Binding-site contacts:
Ligand atom C6 contacts residue PRO70 of chain 1.F at 4.2 Å (hydrophobic).
Ligand atom C5 contacts residue VAL71 of chain 1.F at 4.3 Å (hydrophobic).
Ligand atom C7 contacts residue ASN127 of chain 1.F at 4.1 Å.
Ligand atom C4 contacts residue ASN127 of chain 1.F at 4.1 Å.
Ligand atom C2 contacts residue PRO70 of chain 1.F at 3.6 Å (hydrophobic).
Ligand atom C5 contacts residue TRP125 of chain 1.F at 4.1 Å (hydrophobic).
Ligand atom C5 contacts residue TRP125 of chain 1.F at 3.5 Å (hydrophobic).
Ligand atom O5 contacts residue VAL71 of chain 1.F at 3.2 Å.
Ligand atom O6 contacts residue VAL71 of chain 1.F at 4.3 Å.
Ligand atom C1 contacts residue ASN127 of chain 1.F at 1.5 Å.
Ligand atom C1 contacts residue PRO70 of chain 1.F at 3.9 Å (hydrophobic).
Ligand atom C5 contacts residue ASN127 of chain 1.F at 3.4 Å.
Ligand atom C1 contacts residue TRP125 of chain 1.F at 4.0 Å (hydrophobic).
Ligand atom C4 contacts residue PRO70 of chain 1.F at 4.3 Å (hydrophobic).
Ligand atom O5 contacts residue ASN127 of chain 1.F at 2.0 Å (h-bond).
Ligand atom C6 contacts residue TRP125 of chain 1.F at 3.5 Å (hydrophobic).
Ligand atom C1 contacts residue TRP125 of chain 1.F at 4.4 Å (hydrophobic).
Ligand atom C6 contacts residue ASN127 of chain 1.F at 4.3 Å.
Ligand atom C6 contacts residue VAL71 of chain 1.F at 4.3 Å (hydrophobic).
Ligand atom C1 contacts residue VAL71 of chain 1.F at 3.8 Å (hydrophobic).
Ligand atom O7 contacts residue ASN127 of chain 1.F at 4.3 Å.
Ligand atom O5 contacts residue PRO70 of chain 1.F at 3.7 Å.
Ligand atom C6 contacts residue TRP125 of chain 1.F at 3.8 Å (hydrophobic).
Ligand atom O5 contacts residue TRP125 of chain 1.F at 3.9 Å.
Ligand atom C3 contacts residue PRO70 of chain 1.F at 4.5 Å (hydrophobic).
Ligand atom C5 contacts residue PRO70 of chain 1.F at 4.3 Å (hydrophobic).
Ligand atom O4 contacts residue PRO70 of chain 1.F at 3.5 Å.
Ligand atom C3 contacts residue ASN127 of chain 1.F at 3.9 Å.
Ligand atom O2 contacts residue PRO70 of chain 1.F at 4.4 Å.
Ligand atom C6 contacts residue VAL71 of chain 1.F at 3.6 Å (hydrophobic).
Ligand atom O6 contacts residue TRP125 of chain 1.F at 4.3 Å.
Ligand atom O5 contacts residue TRP125 of chain 1.F at 3.1 Å (h-bond).
Ligand atom C8 contacts residue VAL71 of chain 1.F at 4.2 Å (hydrophobic).
Ligand atom N2 contacts residue ASN127 of chain 1.F at 3.4 Å (h-bond).
Ligand atom C2 contacts residue ASN127 of chain 1.F at 2.7 Å.

Sequence of chain 1.F:
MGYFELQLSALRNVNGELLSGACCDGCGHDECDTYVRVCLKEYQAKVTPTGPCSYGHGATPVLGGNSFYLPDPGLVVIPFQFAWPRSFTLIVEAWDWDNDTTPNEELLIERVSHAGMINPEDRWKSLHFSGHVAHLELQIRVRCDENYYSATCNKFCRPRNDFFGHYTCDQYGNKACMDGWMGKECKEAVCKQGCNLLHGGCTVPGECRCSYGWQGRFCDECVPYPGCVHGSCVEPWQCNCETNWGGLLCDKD

This protein binds this small molecule.
Small molecule (SMILES): CC(=O)N[C@H]1[C@H](O[C@H]2[C@H](O)[C@@H](NC(C)=O)CO[C@@H]2CO[C@@H]2O[C@@H](C)[C@@H](O)[C@@H](O)[C@@H]2O)O[C@H](CO)[C@@H](O)[C@@H]1O